Binding-site contacts:
Ligand atom OAH contacts residue GLY255 of chain 1.E at 2.8 Å (h-bond).
Ligand atom CAT contacts residue CYS99 of chain 1.E at 2.9 Å (hydrophobic).
Ligand atom NAC contacts residue GLU245 of chain 1.E at 2.8 Å (salt-bridge).
Ligand atom OAE contacts residue ARG246 of chain 1.E at 3.0 Å (salt-bridge).
Ligand atom OAE contacts residue PRO96 of chain 1.E at 3.6 Å.
Ligand atom CAN contacts residue ASN37 of chain 1.E at 3.3 Å.
Ligand atom CAQ contacts residue CYS99 of chain 1.E at 3.2 Å (hydrophobic).
Ligand atom CAP contacts residue PRO96 of chain 1.E at 3.4 Å (hydrophobic).
Ligand atom NAC contacts residue ASN37 of chain 1.E at 3.0 Å (h-bond).
Ligand atom NAB contacts residue ASN227 of chain 1.E at 3.4 Å (h-bond).
Ligand atom NAB contacts residue ARG246 of chain 1.E at 2.9 Å (salt-bridge).
Ligand atom CAK contacts residue ASN90 of chain 1.E at 3.5 Å.
Ligand atom NAB contacts residue ASN90 of chain 1.E at 3.0 Å (h-bond).
Ligand atom OAF contacts residue THR256 of chain 1.E at 2.8 Å (h-bond).
Ligand atom OAH contacts residue GLY100 of chain 1.E at 3.3 Å (h-bond).
Ligand atom CAN contacts residue PHE39 of chain 1.E at 3.3 Å (hydrophobic).
Ligand atom OAG contacts residue ARG246 of chain 1.E at 2.8 Å (salt-bridge).
Ligand atom NAC contacts residue CYS254 of chain 1.E at 3.2 Å (h-bond).
Ligand atom OAH contacts residue ASN37 of chain 1.E at 3.4 Å (h-bond).
Ligand atom OAF contacts residue CYS254 of chain 1.E at 3.5 Å (h-bond).
Ligand atom CAP contacts residue ARG246 of chain 1.E at 3.6 Å.
Ligand atom OAF contacts residue GLY255 of chain 1.E at 3.5 Å (h-bond).
Ligand atom CAQ contacts residue GLY255 of chain 1.E at 3.4 Å.
Ligand atom OAG contacts residue PRO96 of chain 1.E at 3.5 Å.
Ligand atom CAQ contacts residue GLY100 of chain 1.E at 3.1 Å.
Ligand atom OAF contacts residue CYS99 of chain 1.E at 3.3 Å.
Ligand atom CAS contacts residue ASN227 of chain 1.E at 3.4 Å.
Ligand atom OAF contacts residue GLY100 of chain 1.E at 2.7 Å (h-bond).
Ligand atom OAH contacts residue CYS99 of chain 1.E at 3.4 Å (h-bond).
Ligand atom CAJ contacts residue GLU245 of chain 1.E at 3.4 Å.
Ligand atom CAQ contacts residue CYS254 of chain 1.E at 3.5 Å (hydrophobic).
Ligand atom OAH contacts residue ASN101 of chain 1.E at 2.9 Å (h-bond).
Ligand atom OAH contacts residue CYS254 of chain 1.E at 3.6 Å.
Ligand atom NAB contacts residue GLU245 of chain 1.E at 2.8 Å (salt-bridge).
Ligand atom OAE contacts residue ASN227 of chain 1.E at 2.9 Å (h-bond).
Ligand atom CAN contacts residue CYS99 of chain 1.E at 1.8 Å (hydrophobic).
Ligand atom OAG contacts residue ASN90 of chain 1.E at 2.9 Å (h-bond).
Ligand atom CAP contacts residue ASN227 of chain 1.E at 3.4 Å.
Ligand atom CAK contacts residue PRO96 of chain 1.E at 3.5 Å (hydrophobic).
Ligand atom OAE contacts residue ASN188 of chain 1.E at 2.9 Å (h-bond).

A protein and the small-molecule ligand that binds it are described below.
Small molecule (SMILES): C[C@](N)(CCC[C@H](N)C(=O)O)C(=O)O

Sequence of chain 1.E:
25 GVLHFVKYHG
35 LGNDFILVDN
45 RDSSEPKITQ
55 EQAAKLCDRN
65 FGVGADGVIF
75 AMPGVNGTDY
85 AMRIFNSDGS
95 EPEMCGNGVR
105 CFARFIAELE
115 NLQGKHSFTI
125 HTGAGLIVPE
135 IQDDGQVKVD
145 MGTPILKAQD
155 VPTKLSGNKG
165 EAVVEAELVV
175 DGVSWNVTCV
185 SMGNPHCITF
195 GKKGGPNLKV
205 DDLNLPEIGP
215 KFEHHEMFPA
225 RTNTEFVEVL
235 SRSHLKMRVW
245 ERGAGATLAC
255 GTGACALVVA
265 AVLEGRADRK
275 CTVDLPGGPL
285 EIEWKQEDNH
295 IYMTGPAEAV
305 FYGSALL